Binding-site contacts:
Ligand atom NE1 contacts residue GLN45 of chain 1.A at 2.8 Å (h-bond).
Ligand atom N contacts residue GLY25 of chain 1.K at 2.7 Å (h-bond).
Ligand atom CA contacts residue THR28 of chain 1.K at 3.2 Å.
Ligand atom CZ2 contacts residue ILE53 of chain 1.A at 3.8 Å (hydrophobic).
Ligand atom CG contacts residue SER51 of chain 1.K at 3.9 Å.
Ligand atom CZ3 contacts residue HIS32 of chain 1.A at 4.0 Å.
Ligand atom NE1 contacts residue ALA44 of chain 1.A at 3.9 Å.
Ligand atom CD2 contacts residue THR50 of chain 1.A at 3.9 Å.
Ligand atom OXT contacts residue GLY25 of chain 1.K at 3.0 Å (h-bond).
Ligand atom CE3 contacts residue HIS31 of chain 1.A at 4.0 Å.
Ligand atom CD1 contacts residue THR47 of chain 1.A at 3.6 Å.
Ligand atom CE3 contacts residue HIS32 of chain 1.A at 3.9 Å.
Ligand atom CD1 contacts residue SER51 of chain 1.K at 3.5 Å.
Ligand atom CD1 contacts residue GLN45 of chain 1.A at 3.5 Å.
Ligand atom N contacts residue ASP27 of chain 1.K at 3.1 Å (salt-bridge).
Ligand atom CZ2 contacts residue ALA44 of chain 1.A at 4.0 Å (hydrophobic).
Ligand atom CZ3 contacts residue GLY21 of chain 1.A at 3.6 Å.
Ligand atom C contacts residue THR47 of chain 1.A at 3.3 Å.
Ligand atom CB contacts residue THR28 of chain 1.K at 3.4 Å.
Ligand atom CA contacts residue GLY25 of chain 1.K at 3.4 Å.
Ligand atom O contacts residue THR50 of chain 1.A at 2.7 Å (h-bond).
Ligand atom CA contacts residue THR23 of chain 1.K at 3.9 Å.
Ligand atom OXT contacts residue SER51 of chain 1.K at 2.9 Å (h-bond).
Ligand atom CB contacts residue SER51 of chain 1.K at 3.5 Å.
Ligand atom CB contacts residue THR23 of chain 1.K at 3.8 Å.
Ligand atom C contacts residue THR50 of chain 1.A at 3.7 Å.
Ligand atom N contacts residue THR28 of chain 1.K at 2.8 Å (h-bond).
Ligand atom O contacts residue HIS49 of chain 1.A at 3.7 Å.
Ligand atom OXT contacts residue ARG24 of chain 1.K at 3.6 Å.
Ligand atom CE2 contacts residue THR50 of chain 1.A at 4.0 Å.
Ligand atom CE2 contacts residue GLN45 of chain 1.A at 3.9 Å.
Ligand atom C contacts residue SER51 of chain 1.K at 3.6 Å.
Ligand atom CZ2 contacts residue THR50 of chain 1.A at 3.9 Å.
Ligand atom OXT contacts residue THR47 of chain 1.A at 3.5 Å.
Ligand atom C contacts residue GLY25 of chain 1.K at 3.4 Å.
Ligand atom OXT contacts residue THR23 of chain 1.K at 3.9 Å.
Ligand atom O contacts residue GLY25 of chain 1.K at 3.9 Å.
Ligand atom CH2 contacts residue GLY21 of chain 1.A at 3.5 Å.
Ligand atom N contacts residue THR23 of chain 1.K at 2.9 Å (h-bond).
Ligand atom O contacts residue THR47 of chain 1.A at 2.4 Å (h-bond).

Sequence of chain 1.A:
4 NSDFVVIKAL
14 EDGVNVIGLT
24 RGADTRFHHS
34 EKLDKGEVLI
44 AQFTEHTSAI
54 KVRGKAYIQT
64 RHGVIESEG

The protein below binds the small molecule below.
Small molecule (SMILES): N[C@@H](Cc1c[nH]c2ccccc12)C(=O)O

Sequence of chain 1.K:
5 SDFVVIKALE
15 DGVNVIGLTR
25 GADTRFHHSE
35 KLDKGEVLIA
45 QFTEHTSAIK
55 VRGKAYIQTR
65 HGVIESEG